Binding-site contacts:
Ligand atom C1 contacts residue TRP231 of chain 2.A at 3.7 Å (hydrophobic).
Ligand atom O3 contacts residue TRP63 of chain 2.A at 3.4 Å (h-bond).
Ligand atom C3 contacts residue TRP63 of chain 2.A at 3.7 Å (hydrophobic).
Ligand atom O2 contacts residue MET331 of chain 2.A at 3.9 Å.
Ligand atom O4 contacts residue TRP341 of chain 2.A at 4.0 Å.
Ligand atom O2 contacts residue TRP63 of chain 2.A at 3.6 Å.
Ligand atom C2 contacts residue TRP231 of chain 2.A at 3.8 Å (hydrophobic).
Ligand atom C6 contacts residue TRP341 of chain 2.A at 3.7 Å (hydrophobic).
Ligand atom O6 contacts residue PRO155 of chain 2.A at 3.3 Å.
Ligand atom O2 contacts residue GLU112 of chain 2.A at 3.0 Å (salt-bridge).
Ligand atom O1 contacts residue ASN13 of chain 2.A at 3.3 Å (h-bond).
Ligand atom O5 contacts residue TYR156 of chain 2.A at 3.2 Å.
Ligand atom C2 contacts residue ASP66 of chain 2.A at 3.5 Å.
Ligand atom O3 contacts residue ASP66 of chain 2.A at 2.6 Å (salt-bridge).
Ligand atom O3 contacts residue ALA64 of chain 2.A at 3.4 Å.
Ligand atom O3 contacts residue TRP341 of chain 2.A at 3.9 Å.
Ligand atom O6 contacts residue PHE157 of chain 2.A at 3.8 Å.
Ligand atom O3 contacts residue ARG67 of chain 2.A at 3.8 Å.
Ligand atom O6 contacts residue TYR156 of chain 2.A at 3.1 Å (h-bond).
Ligand atom O2 contacts residue TRP231 of chain 2.A at 4.0 Å.
Ligand atom O1 contacts residue LYS16 of chain 2.A at 3.1 Å (salt-bridge).
Ligand atom O6 contacts residue GLU154 of chain 2.A at 2.8 Å (salt-bridge).
Ligand atom C1 contacts residue ASP15 of chain 2.A at 3.5 Å.
Ligand atom C4 contacts residue TYR156 of chain 2.A at 3.8 Å (hydrophobic).
Ligand atom C1 contacts residue LYS16 of chain 2.A at 3.7 Å.
Ligand atom O2 contacts residue ASP66 of chain 2.A at 2.8 Å (salt-bridge).
Ligand atom O3 contacts residue GLU112 of chain 2.A at 3.9 Å.
Ligand atom C6 contacts residue PRO155 of chain 2.A at 3.9 Å (hydrophobic).
Ligand atom C2 contacts residue LYS16 of chain 2.A at 3.7 Å.
Ligand atom C6 contacts residue PHE157 of chain 2.A at 3.9 Å (hydrophobic).
Ligand atom C2 contacts residue GLU112 of chain 2.A at 3.7 Å.
Ligand atom C1 contacts residue TYR156 of chain 2.A at 3.5 Å (hydrophobic).
Ligand atom C6 contacts residue GLU154 of chain 2.A at 3.3 Å.
Ligand atom C4 contacts residue TRP341 of chain 2.A at 3.6 Å (hydrophobic).
Ligand atom O2 contacts residue ALA64 of chain 2.A at 3.4 Å.
Ligand atom C6 contacts residue TYR156 of chain 2.A at 3.8 Å (hydrophobic).
Ligand atom O2 contacts residue LYS16 of chain 2.A at 2.6 Å (salt-bridge).
Ligand atom O5 contacts residue TRP231 of chain 2.A at 4.0 Å.
Ligand atom O1 contacts residue ASP15 of chain 2.A at 2.8 Å (salt-bridge).
Ligand atom C3 contacts residue ASP66 of chain 2.A at 3.5 Å.

The protein below binds the small molecule below.
Small molecule (SMILES): OC[C@H]1O[C@H](O[C@H]2[C@H](O)[C@@H](O)[C@@H](O)O[C@@H]2CO)[C@H](O)[C@@H](O)[C@@H]1O

Sequence of chain 2.A:
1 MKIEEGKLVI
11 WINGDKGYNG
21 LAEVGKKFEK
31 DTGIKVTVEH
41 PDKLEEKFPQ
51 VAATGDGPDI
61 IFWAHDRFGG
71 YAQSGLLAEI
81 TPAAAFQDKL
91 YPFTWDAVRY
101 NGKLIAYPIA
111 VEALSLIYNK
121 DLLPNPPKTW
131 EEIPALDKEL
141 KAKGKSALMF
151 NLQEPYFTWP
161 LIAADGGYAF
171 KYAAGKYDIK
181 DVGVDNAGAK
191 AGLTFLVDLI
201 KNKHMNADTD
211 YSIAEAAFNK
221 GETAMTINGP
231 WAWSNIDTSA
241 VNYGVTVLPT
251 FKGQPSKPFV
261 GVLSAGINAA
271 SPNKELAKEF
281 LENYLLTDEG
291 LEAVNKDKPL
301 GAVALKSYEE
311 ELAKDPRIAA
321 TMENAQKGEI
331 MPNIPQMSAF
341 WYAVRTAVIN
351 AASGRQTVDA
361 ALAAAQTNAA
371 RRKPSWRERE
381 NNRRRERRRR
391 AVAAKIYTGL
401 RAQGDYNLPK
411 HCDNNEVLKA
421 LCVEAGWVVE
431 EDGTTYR